A protein and the small-molecule ligand that binds it are described below.
Small molecule (SMILES): Nc1nc2c(ncn2[C@@H]2O[C@H](CO[P](=O)(O)O[P](=O)(O)NP(=O)(O)O)[C@@H](O)[C@H]2O)c(=O)[nH]1

Sequence of chain 1.A:
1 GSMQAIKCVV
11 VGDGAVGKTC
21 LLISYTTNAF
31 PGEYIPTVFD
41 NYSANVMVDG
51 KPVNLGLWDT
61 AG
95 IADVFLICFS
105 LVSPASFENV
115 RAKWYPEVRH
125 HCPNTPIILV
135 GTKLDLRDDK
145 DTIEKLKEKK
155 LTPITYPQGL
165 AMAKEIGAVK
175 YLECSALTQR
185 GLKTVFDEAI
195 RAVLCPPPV

Binding-site contacts:
Ligand atom O1B contacts residue LYS18 of chain 1.A at 2.8 Å (salt-bridge).
Ligand atom O4' contacts residue LYS137 of chain 1.A at 3.1 Å (salt-bridge).
Ligand atom N1 contacts residue LEU181 of chain 1.A at 3.7 Å.
Ligand atom O1B contacts residue GLY17 of chain 1.A at 3.1 Å (h-bond).
Ligand atom O6 contacts residue ASP139 of chain 1.A at 3.5 Å (salt-bridge).
Ligand atom O1A contacts residue LYS18 of chain 1.A at 3.7 Å.
Ligand atom C5' contacts residue ALA15 of chain 1.A at 3.7 Å (hydrophobic).
Ligand atom PG contacts residue MG1 of chain 1.C at 3.2 Å.
Ligand atom O1G contacts residue GLY62 of chain 1.A at 3.3 Å (h-bond).
Ligand atom O1G contacts residue GLY14 of chain 1.A at 3.4 Å.
Ligand atom C6 contacts residue ASP139 of chain 1.A at 3.7 Å.
Ligand atom N2 contacts residue ASP139 of chain 1.A at 2.9 Å (salt-bridge).
Ligand atom O6 contacts residue LYS137 of chain 1.A at 3.8 Å.
Ligand atom O1A contacts residue THR19 of chain 1.A at 3.3 Å (h-bond).
Ligand atom O2B contacts residue THR19 of chain 1.A at 3.0 Å (h-bond).
Ligand atom O1A contacts residue CYS20 of chain 1.A at 2.8 Å (h-bond).
Ligand atom O3A contacts residue GLY17 of chain 1.A at 3.2 Å (h-bond).
Ligand atom O1G contacts residue LYS18 of chain 1.A at 2.7 Å (salt-bridge).
Ligand atom C2 contacts residue ASP139 of chain 1.A at 3.6 Å.
Ligand atom O3A contacts residue LYS18 of chain 1.A at 3.7 Å.
Ligand atom C8 contacts residue CYS20 of chain 1.A at 3.7 Å (hydrophobic).
Ligand atom N1 contacts residue ASP139 of chain 1.A at 2.9 Å (salt-bridge).
Ligand atom PB contacts residue MG1 of chain 1.C at 3.2 Å.
Ligand atom N7 contacts residue PHE30 of chain 1.A at 3.7 Å.
Ligand atom O2G contacts residue MG1 of chain 1.C at 2.1 Å.
Ligand atom N3B contacts residue MG1 of chain 1.C at 3.4 Å.
Ligand atom O1B contacts residue ALA15 of chain 1.A at 3.7 Å.
Ligand atom O6 contacts residue LEU181 of chain 1.A at 3.3 Å (h-bond).
Ligand atom PB contacts residue LYS18 of chain 1.A at 3.6 Å.
Ligand atom O1B contacts residue VAL16 of chain 1.A at 3.4 Å (h-bond).
Ligand atom O2' contacts residue PHE30 of chain 1.A at 3.5 Å.
Ligand atom O1A contacts residue GLY17 of chain 1.A at 3.3 Å.
Ligand atom O6 contacts residue SER179 of chain 1.A at 3.4 Å (h-bond).
Ligand atom O2B contacts residue LYS18 of chain 1.A at 3.6 Å.
Ligand atom PA contacts residue GLY17 of chain 1.A at 3.7 Å.
Ligand atom N3B contacts residue ALA15 of chain 1.A at 3.2 Å (h-bond).
Ligand atom O2B contacts residue MG1 of chain 1.C at 2.0 Å.
Ligand atom N2 contacts residue LEU140 of chain 1.A at 3.6 Å.
Ligand atom O6 contacts residue ALA180 of chain 1.A at 2.9 Å (h-bond).
Ligand atom O5' contacts residue GLY17 of chain 1.A at 3.7 Å.